Sequence of chain 1.A:
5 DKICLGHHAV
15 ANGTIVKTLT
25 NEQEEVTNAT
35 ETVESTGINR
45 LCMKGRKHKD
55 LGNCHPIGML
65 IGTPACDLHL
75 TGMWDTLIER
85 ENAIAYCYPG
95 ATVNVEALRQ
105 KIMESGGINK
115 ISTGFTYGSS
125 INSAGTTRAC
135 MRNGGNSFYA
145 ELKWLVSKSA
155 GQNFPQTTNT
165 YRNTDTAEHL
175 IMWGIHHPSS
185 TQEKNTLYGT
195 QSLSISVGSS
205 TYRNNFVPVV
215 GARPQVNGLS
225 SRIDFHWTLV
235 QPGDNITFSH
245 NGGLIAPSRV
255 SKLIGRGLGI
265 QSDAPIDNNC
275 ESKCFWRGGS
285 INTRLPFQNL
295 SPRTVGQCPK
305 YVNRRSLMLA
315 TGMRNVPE

Binding-site contacts:
Ligand atom O8 contacts residue LEU223 of chain 1.A at 3.9 Å.
Ligand atom C11 contacts residue TRP148 of chain 1.A at 3.3 Å (hydrophobic).
Ligand atom C6 contacts residue TRP148 of chain 1.A at 4.0 Å (hydrophobic).
Ligand atom C7 contacts residue TRP148 of chain 1.A at 3.3 Å (hydrophobic).
Ligand atom C6 contacts residue THR130 of chain 1.A at 4.2 Å.
Ligand atom C1 contacts residue THR131 of chain 1.A at 3.3 Å.
Ligand atom O8 contacts residue SER225 of chain 1.A at 4.3 Å.
Ligand atom O1A contacts residue ARG132 of chain 1.A at 4.2 Å.
Ligand atom C8 contacts residue TRP148 of chain 1.A at 3.7 Å (hydrophobic).
Ligand atom O9 contacts residue GLU187 of chain 1.A at 2.0 Å (salt-bridge).
Ligand atom O1B contacts residue THR131 of chain 1.A at 3.3 Å (h-bond).
Ligand atom C9 contacts residue HIS180 of chain 1.A at 3.9 Å.
Ligand atom O1B contacts residue ARG132 of chain 1.A at 3.0 Å (salt-bridge).
Ligand atom N5 contacts residue TRP148 of chain 1.A at 3.9 Å.
Ligand atom C10 contacts residue TRP148 of chain 1.A at 3.6 Å (hydrophobic).
Ligand atom O1A contacts residue LEU223 of chain 1.A at 3.7 Å.
Ligand atom O9 contacts residue SER225 of chain 1.A at 3.2 Å (h-bond).
Ligand atom O9 contacts residue TYR92 of chain 1.A at 3.9 Å.
Ligand atom O10 contacts residue TRP148 of chain 1.A at 4.0 Å.
Ligand atom C1 contacts residue ARG132 of chain 1.A at 3.9 Å.
Ligand atom C9 contacts residue TYR92 of chain 1.A at 3.4 Å (hydrophobic).
Ligand atom C10 contacts residue THR130 of chain 1.A at 4.1 Å.
Ligand atom N5 contacts residue THR130 of chain 1.A at 3.1 Å (h-bond).
Ligand atom C4 contacts residue THR130 of chain 1.A at 3.2 Å.
Ligand atom O4 contacts residue THR130 of chain 1.A at 3.5 Å (h-bond).
Ligand atom C11 contacts residue THR130 of chain 1.A at 4.3 Å.
Ligand atom O1A contacts residue THR131 of chain 1.A at 2.6 Å (h-bond).
Ligand atom C8 contacts residue TYR92 of chain 1.A at 3.8 Å (hydrophobic).
Ligand atom O8 contacts residue TYR92 of chain 1.A at 2.9 Å (h-bond).
Ligand atom C8 contacts residue GLU187 of chain 1.A at 4.0 Å.
Ligand atom O7 contacts residue LEU191 of chain 1.A at 4.1 Å.
Ligand atom C9 contacts residue SER225 of chain 1.A at 3.6 Å.
Ligand atom C9 contacts residue TRP148 of chain 1.A at 3.7 Å (hydrophobic).
Ligand atom O8 contacts residue TRP148 of chain 1.A at 3.5 Å.
Ligand atom C5 contacts residue THR130 of chain 1.A at 3.6 Å.
Ligand atom C9 contacts residue GLU187 of chain 1.A at 3.1 Å.
Ligand atom O10 contacts residue LEU191 of chain 1.A at 3.3 Å.
Ligand atom O7 contacts residue TRP148 of chain 1.A at 4.2 Å.
Ligand atom C11 contacts residue VAL150 of chain 1.A at 3.9 Å (hydrophobic).
Ligand atom C11 contacts residue GLY129 of chain 1.A at 3.7 Å.

This protein binds this small molecule.
Small molecule (SMILES): CC(=O)N[C@H]1[C@H]([C@H](O)[C@H](O)CO)O[C@@](O)(C(=O)O)C[C@@H]1O